The protein below binds the small molecule below.
Small molecule (SMILES): OC[C@H]1O[C@@](CO)(O[C@H]2O[C@H](CO)[C@@H](O)[C@H](O)[C@H]2O)[C@@H](O)[C@@H]1O

Binding-site contacts:
Ligand atom O3 contacts residue MET258 of chain 1.D at 3.7 Å.
Ligand atom C6 contacts residue PHE215 of chain 1.D at 4.0 Å (hydrophobic).
Ligand atom C1 contacts residue GLY273 of chain 1.D at 3.4 Å.
Ligand atom C3 contacts residue ARG260 of chain 1.D at 3.9 Å.
Ligand atom C4 contacts residue ARG260 of chain 1.D at 4.0 Å.
Ligand atom O4 contacts residue SO41 of chain 1.KA at 3.1 Å (h-bond).
Ligand atom C1 contacts residue GLU257 of chain 1.D at 3.5 Å.
Ligand atom O1 contacts residue THR225 of chain 1.D at 4.0 Å.
Ligand atom C1 contacts residue PHE215 of chain 1.D at 4.0 Å (hydrophobic).
Ligand atom O3 contacts residue GLU257 of chain 1.D at 3.9 Å.
Ligand atom O3 contacts residue ILE217 of chain 1.D at 4.0 Å.
Ligand atom O1 contacts residue VAL272 of chain 1.D at 3.5 Å.
Ligand atom C3 contacts residue MET258 of chain 1.D at 4.3 Å (hydrophobic).
Ligand atom C4 contacts residue ILE217 of chain 1.D at 3.9 Å (hydrophobic).
Ligand atom O6 contacts residue SO41 of chain 1.KA at 3.7 Å.
Ligand atom O5 contacts residue PHE215 of chain 1.D at 3.6 Å.
Ligand atom C2 contacts residue PHE215 of chain 1.D at 4.0 Å (hydrophobic).
Ligand atom O4 contacts residue ARG220 of chain 1.D at 4.1 Å.
Ligand atom C6 contacts residue SO41 of chain 1.KA at 3.6 Å.
Ligand atom O1 contacts residue ASN271 of chain 1.D at 4.0 Å.
Ligand atom O4 contacts residue PHE259 of chain 1.D at 3.7 Å.
Ligand atom O3 contacts residue PHE259 of chain 1.D at 3.4 Å (h-bond).
Ligand atom C2 contacts residue VAL223 of chain 1.D at 4.0 Å (hydrophobic).
Ligand atom O4 contacts residue GLU257 of chain 1.D at 4.0 Å.
Ligand atom O4 contacts residue ARG260 of chain 1.D at 3.5 Å (salt-bridge).
Ligand atom C3 contacts residue GLU257 of chain 1.D at 3.5 Å.
Ligand atom C5 contacts residue SO41 of chain 1.KA at 4.2 Å.
Ligand atom C1 contacts residue VAL272 of chain 1.D at 3.9 Å (hydrophobic).
Ligand atom O2 contacts residue GLY273 of chain 1.D at 3.7 Å.
Ligand atom O3 contacts residue GLU257 of chain 1.D at 2.8 Å (salt-bridge).
Ligand atom C3 contacts residue PHE259 of chain 1.D at 3.8 Å (hydrophobic).
Ligand atom C4 contacts residue SO41 of chain 1.KA at 3.7 Å.
Ligand atom O2 contacts residue VAL223 of chain 1.D at 3.8 Å.
Ligand atom O1 contacts residue GLY273 of chain 1.D at 3.5 Å (h-bond).
Ligand atom C1 contacts residue THR225 of chain 1.D at 4.1 Å.
Ligand atom O3 contacts residue ARG220 of chain 1.D at 3.1 Å (salt-bridge).
Ligand atom O1 contacts residue GLU257 of chain 1.D at 3.8 Å.
Ligand atom O3 contacts residue ARG260 of chain 1.D at 3.0 Å (salt-bridge).
Ligand atom O2 contacts residue GLU257 of chain 1.D at 3.7 Å.
Ligand atom C3 contacts residue ARG220 of chain 1.D at 4.2 Å.

Sequence of chain 1.D:
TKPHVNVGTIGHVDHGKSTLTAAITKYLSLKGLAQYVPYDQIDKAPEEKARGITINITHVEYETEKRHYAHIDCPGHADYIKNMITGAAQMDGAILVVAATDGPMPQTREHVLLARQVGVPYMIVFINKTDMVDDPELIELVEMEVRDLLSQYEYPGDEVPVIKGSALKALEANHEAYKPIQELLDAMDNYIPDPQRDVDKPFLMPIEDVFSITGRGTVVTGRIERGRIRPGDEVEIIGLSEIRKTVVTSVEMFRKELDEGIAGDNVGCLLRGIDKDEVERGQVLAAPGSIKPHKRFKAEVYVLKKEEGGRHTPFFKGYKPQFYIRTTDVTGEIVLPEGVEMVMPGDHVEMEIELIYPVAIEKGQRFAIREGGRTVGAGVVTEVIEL